Binding-site contacts:
Ligand atom OAE contacts residue SER149 of chain 1.A at 3.4 Å.
Ligand atom CAW contacts residue THR150 of chain 1.A at 3.7 Å.
Ligand atom CAR contacts residue SER127 of chain 1.A at 3.5 Å.
Ligand atom OAB contacts residue ALA148 of chain 1.A at 4.2 Å.
Ligand atom CAQ contacts residue ARG46 of chain 1.A at 3.5 Å.
Ligand atom CAR contacts residue THR150 of chain 1.A at 3.5 Å.
Ligand atom OAB contacts residue ARG46 of chain 1.A at 2.8 Å (salt-bridge).
Ligand atom OAD contacts residue LYS375 of chain 1.A at 3.3 Å (salt-bridge).
Ligand atom CAR contacts residue GLY126 of chain 1.A at 4.1 Å.
Ligand atom OAE contacts residue ALA151 of chain 1.A at 4.0 Å.
Ligand atom CAR contacts residue SER149 of chain 1.A at 4.3 Å.
Ligand atom CAN contacts residue THR150 of chain 1.A at 3.8 Å.
Ligand atom OAE contacts residue SER127 of chain 1.A at 2.7 Å (h-bond).
Ligand atom OAB contacts residue ASN42 of chain 1.A at 3.9 Å.
Ligand atom CAQ contacts residue SER125 of chain 1.A at 4.0 Å.
Ligand atom OAD contacts residue ALA148 of chain 1.A at 3.8 Å.
Ligand atom OAE contacts residue ALA148 of chain 1.A at 3.5 Å (h-bond).
Ligand atom CAV contacts residue TYR198 of chain 1.A at 4.0 Å (hydrophobic).
Ligand atom CAI contacts residue TYR198 of chain 1.A at 3.5 Å (hydrophobic).
Ligand atom OAE contacts residue THR150 of chain 1.A at 2.8 Å (h-bond).
Ligand atom OAD contacts residue ARG46 of chain 1.A at 3.2 Å (salt-bridge).
Ligand atom NAA contacts residue LYS375 of chain 1.A at 3.4 Å (salt-bridge).
Ligand atom CAF contacts residue SER197 of chain 1.A at 4.1 Å.
Ligand atom CAM contacts residue TYR198 of chain 1.A at 3.4 Å (hydrophobic).
Ligand atom CAI contacts residue ASN256 of chain 1.A at 4.1 Å.
Ligand atom CAG contacts residue ASN256 of chain 1.A at 4.2 Å.
Ligand atom CAH contacts residue SER197 of chain 1.A at 4.2 Å.
Ligand atom CAG contacts residue TYR198 of chain 1.A at 4.1 Å (hydrophobic).
Ligand atom NAA contacts residue THR150 of chain 1.A at 2.7 Å (h-bond).
Ligand atom OAC contacts residue GLY126 of chain 1.A at 3.4 Å.
Ligand atom CAY contacts residue THR150 of chain 1.A at 3.4 Å.
Ligand atom CAO contacts residue GLY126 of chain 1.A at 3.7 Å.
Ligand atom CAR contacts residue ALA148 of chain 1.A at 4.0 Å (hydrophobic).
Ligand atom NAA contacts residue ALA148 of chain 1.A at 2.9 Å (h-bond).
Ligand atom OAC contacts residue SER127 of chain 1.A at 3.0 Å (h-bond).
Ligand atom CAZ contacts residue GLY126 of chain 1.A at 4.1 Å.
Ligand atom CAY contacts residue ALA148 of chain 1.A at 3.8 Å (hydrophobic).
Ligand atom CAQ contacts residue ALA148 of chain 1.A at 4.1 Å (hydrophobic).
Ligand atom OAB contacts residue SER125 of chain 1.A at 2.8 Å (h-bond).
Ligand atom CAZ contacts residue ALA148 of chain 1.A at 3.8 Å (hydrophobic).

Sequence of chain 1.A:
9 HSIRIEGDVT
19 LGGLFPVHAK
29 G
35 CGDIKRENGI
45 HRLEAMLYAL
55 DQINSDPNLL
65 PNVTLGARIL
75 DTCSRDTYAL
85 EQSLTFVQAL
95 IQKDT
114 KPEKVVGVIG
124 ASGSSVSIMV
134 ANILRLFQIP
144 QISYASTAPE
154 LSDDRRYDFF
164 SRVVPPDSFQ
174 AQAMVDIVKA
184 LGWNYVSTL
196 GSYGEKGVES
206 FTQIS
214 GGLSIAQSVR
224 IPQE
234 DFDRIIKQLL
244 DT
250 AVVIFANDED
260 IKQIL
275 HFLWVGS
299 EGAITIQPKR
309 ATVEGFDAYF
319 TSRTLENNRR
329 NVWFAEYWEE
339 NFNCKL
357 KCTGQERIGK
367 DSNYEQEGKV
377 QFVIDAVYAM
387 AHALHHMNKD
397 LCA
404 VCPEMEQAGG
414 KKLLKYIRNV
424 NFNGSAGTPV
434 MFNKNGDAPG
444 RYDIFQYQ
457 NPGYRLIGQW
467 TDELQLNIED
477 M

A small-molecule ligand and the protein it binds are described below.
Small molecule (SMILES): N[C@](CC1c2ccccc2Oc2ccccc21)(C(=O)O)[C@H]1C[C@@H]1C(=O)O